Sequence of chain 1.A:
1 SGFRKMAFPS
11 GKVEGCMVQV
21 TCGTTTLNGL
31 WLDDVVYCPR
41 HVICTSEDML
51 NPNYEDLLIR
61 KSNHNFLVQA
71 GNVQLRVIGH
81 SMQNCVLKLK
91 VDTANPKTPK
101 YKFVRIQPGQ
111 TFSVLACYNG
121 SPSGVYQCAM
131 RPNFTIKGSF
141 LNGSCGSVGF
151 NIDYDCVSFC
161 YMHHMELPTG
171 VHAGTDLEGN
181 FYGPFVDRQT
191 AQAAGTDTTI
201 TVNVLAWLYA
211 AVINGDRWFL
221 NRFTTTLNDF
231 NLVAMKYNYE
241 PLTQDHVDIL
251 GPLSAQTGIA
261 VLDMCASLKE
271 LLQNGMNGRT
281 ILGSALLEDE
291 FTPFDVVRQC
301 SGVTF

Binding-site contacts:
Ligand atom CAJ contacts residue GLY143 of chain 1.A at 3.8 Å.
Ligand atom NAH contacts residue GLU166 of chain 1.A at 3.7 Å.
Ligand atom NAH contacts residue HIS163 of chain 1.A at 2.9 Å (h-bond).
Ligand atom CAF contacts residue CYS145 of chain 1.A at 3.7 Å (hydrophobic).
Ligand atom CAD contacts residue LEU141 of chain 1.A at 3.9 Å (hydrophobic).
Ligand atom CAF contacts residue SER144 of chain 1.A at 4.2 Å.
Ligand atom CAG contacts residue HIS164 of chain 1.A at 3.9 Å.
Ligand atom NAI contacts residue CYS145 of chain 1.A at 2.8 Å (h-bond).
Ligand atom CAK contacts residue GLU166 of chain 1.A at 4.3 Å.
Ligand atom CAD contacts residue GLU166 of chain 1.A at 3.6 Å.
Ligand atom SAB contacts residue CYS145 of chain 1.A at 3.0 Å (h-bond).
Ligand atom CAC contacts residue PHE140 of chain 1.A at 3.9 Å (hydrophobic).
Ligand atom NAI contacts residue GLY143 of chain 1.A at 4.3 Å.
Ligand atom CAF contacts residue MET165 of chain 1.A at 3.8 Å (hydrophobic).
Ligand atom CAK contacts residue CYS145 of chain 1.A at 3.7 Å (hydrophobic).
Ligand atom CAF contacts residue GLU166 of chain 1.A at 3.6 Å.
Ligand atom SAB contacts residue LEU27 of chain 1.A at 4.0 Å.
Ligand atom SAB contacts residue HIS41 of chain 1.A at 4.3 Å.
Ligand atom CAJ contacts residue SER144 of chain 1.A at 4.2 Å.
Ligand atom NAH contacts residue PHE140 of chain 1.A at 3.8 Å.
Ligand atom NAH contacts residue MET165 of chain 1.A at 4.0 Å.
Ligand atom NAH contacts residue SER144 of chain 1.A at 3.8 Å.
Ligand atom CAF contacts residue HIS163 of chain 1.A at 3.3 Å.
Ligand atom NAI contacts residue HIS41 of chain 1.A at 4.2 Å.
Ligand atom CAJ contacts residue HIS41 of chain 1.A at 4.1 Å.
Ligand atom CAC contacts residue ASN142 of chain 1.A at 3.6 Å.
Ligand atom SAB contacts residue SER144 of chain 1.A at 3.9 Å.
Ligand atom CAD contacts residue PHE140 of chain 1.A at 3.2 Å (hydrophobic).
Ligand atom NAH contacts residue LEU141 of chain 1.A at 4.3 Å.
Ligand atom CAD contacts residue SER144 of chain 1.A at 4.2 Å.
Ligand atom SAB contacts residue GLY143 of chain 1.A at 3.2 Å (h-bond).
Ligand atom CAE contacts residue ASN142 of chain 1.A at 3.2 Å.
Ligand atom CAJ contacts residue CYS145 of chain 1.A at 2.0 Å (hydrophobic).
Ligand atom CAG contacts residue CYS145 of chain 1.A at 3.1 Å (hydrophobic).
Ligand atom CAC contacts residue GLU166 of chain 1.A at 3.6 Å.
Ligand atom CAE contacts residue LEU141 of chain 1.A at 4.0 Å (hydrophobic).
Ligand atom CAD contacts residue HIS163 of chain 1.A at 4.1 Å.
Ligand atom CAC contacts residue LEU141 of chain 1.A at 3.5 Å (hydrophobic).
Ligand atom NAH contacts residue HIS172 of chain 1.A at 4.3 Å.
Ligand atom CAF contacts residue HIS164 of chain 1.A at 4.2 Å.

A small-molecule ligand and the protein it binds are described below.
Small molecule (SMILES): S=CNCc1cccnc1